Sequence of chain 2.BA:
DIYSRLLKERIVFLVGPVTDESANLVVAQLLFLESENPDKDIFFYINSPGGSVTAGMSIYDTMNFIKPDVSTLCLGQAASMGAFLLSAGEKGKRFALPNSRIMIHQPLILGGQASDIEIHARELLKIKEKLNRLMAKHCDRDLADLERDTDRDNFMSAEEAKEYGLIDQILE

Sequence of chain 2.AA:
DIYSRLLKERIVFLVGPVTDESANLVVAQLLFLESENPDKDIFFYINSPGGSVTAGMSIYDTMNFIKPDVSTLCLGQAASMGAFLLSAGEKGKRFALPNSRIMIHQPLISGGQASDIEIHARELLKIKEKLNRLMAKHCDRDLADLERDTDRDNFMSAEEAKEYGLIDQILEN

A protein and the small-molecule ligand that binds it are described below.
Small molecule (SMILES): CCCCCCCC(=O)O

Sequence of chain 2.DB:
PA

Binding-site contacts:
Ligand atom C1 contacts residue LEU66 of chain 2.AA at 4.1 Å (hydrophobic).
Ligand atom O1 contacts residue ALO2 of chain 2.DB at 2.5 Å (h-bond).
Ligand atom O1 contacts residue LEU66 of chain 2.AA at 4.4 Å.
Ligand atom C4 contacts residue ILE46 of chain 2.BA at 4.0 Å (hydrophobic).
Ligand atom C7 contacts residue PHE67 of chain 2.AA at 3.7 Å (hydrophobic).
Ligand atom C1 contacts residue TYR80 of chain 2.BA at 3.8 Å (hydrophobic).
Ligand atom C1 contacts residue ALO2 of chain 2.DB at 3.1 Å.
Ligand atom C2 contacts residue TYR80 of chain 2.BA at 3.6 Å (hydrophobic).
Ligand atom C2 contacts residue WFP1 of chain 2.DB at 2.6 Å.
Ligand atom O1 contacts residue WFP1 of chain 2.DB at 2.4 Å (h-bond).
Ligand atom C3 contacts residue LEU66 of chain 2.AA at 4.0 Å (hydrophobic).
Ligand atom C2 contacts residue ILE46 of chain 2.BA at 4.0 Å (hydrophobic).
Ligand atom C6 contacts residue SER70 of chain 2.AA at 4.1 Å.
Ligand atom C4 contacts residue LEU66 of chain 2.AA at 4.1 Å (hydrophobic).
Ligand atom C7 contacts residue SER70 of chain 2.AA at 3.7 Å.
Ligand atom C5 contacts residue SER70 of chain 2.AA at 4.2 Å.
Ligand atom O1 contacts residue PHE100 of chain 2.AA at 4.5 Å.
Ligand atom C2 contacts residue LEU66 of chain 2.AA at 4.2 Å (hydrophobic).
Ligand atom C2 contacts residue MP86 of chain 2.DB at 4.0 Å.
Ligand atom C7 contacts residue LEU66 of chain 2.AA at 4.0 Å (hydrophobic).
Ligand atom C8 contacts residue PHE67 of chain 2.AA at 4.0 Å (hydrophobic).
Ligand atom C7 contacts residue LEU41 of chain 2.BA at 3.9 Å (hydrophobic).
Ligand atom C5 contacts residue LEU41 of chain 2.BA at 4.3 Å (hydrophobic).
Ligand atom C8 contacts residue LEU41 of chain 2.BA at 4.1 Å (hydrophobic).
Ligand atom C6 contacts residue GLU44 of chain 2.BA at 4.0 Å.
Ligand atom C1 contacts residue WFP1 of chain 2.DB at 1.5 Å.
Ligand atom C8 contacts residue ARG40 of chain 2.BA at 4.2 Å.
Ligand atom C5 contacts residue LEU66 of chain 2.AA at 4.1 Å (hydrophobic).
Ligand atom C6 contacts residue LEU41 of chain 2.BA at 3.9 Å (hydrophobic).
Ligand atom C4 contacts residue LEU41 of chain 2.BA at 3.8 Å (hydrophobic).
Ligand atom C3 contacts residue WFP1 of chain 2.DB at 3.9 Å.
Ligand atom C2 contacts residue ALO2 of chain 2.DB at 4.4 Å.
Ligand atom C1 contacts residue MP86 of chain 2.DB at 4.3 Å.